Sequence of chain 1.A:
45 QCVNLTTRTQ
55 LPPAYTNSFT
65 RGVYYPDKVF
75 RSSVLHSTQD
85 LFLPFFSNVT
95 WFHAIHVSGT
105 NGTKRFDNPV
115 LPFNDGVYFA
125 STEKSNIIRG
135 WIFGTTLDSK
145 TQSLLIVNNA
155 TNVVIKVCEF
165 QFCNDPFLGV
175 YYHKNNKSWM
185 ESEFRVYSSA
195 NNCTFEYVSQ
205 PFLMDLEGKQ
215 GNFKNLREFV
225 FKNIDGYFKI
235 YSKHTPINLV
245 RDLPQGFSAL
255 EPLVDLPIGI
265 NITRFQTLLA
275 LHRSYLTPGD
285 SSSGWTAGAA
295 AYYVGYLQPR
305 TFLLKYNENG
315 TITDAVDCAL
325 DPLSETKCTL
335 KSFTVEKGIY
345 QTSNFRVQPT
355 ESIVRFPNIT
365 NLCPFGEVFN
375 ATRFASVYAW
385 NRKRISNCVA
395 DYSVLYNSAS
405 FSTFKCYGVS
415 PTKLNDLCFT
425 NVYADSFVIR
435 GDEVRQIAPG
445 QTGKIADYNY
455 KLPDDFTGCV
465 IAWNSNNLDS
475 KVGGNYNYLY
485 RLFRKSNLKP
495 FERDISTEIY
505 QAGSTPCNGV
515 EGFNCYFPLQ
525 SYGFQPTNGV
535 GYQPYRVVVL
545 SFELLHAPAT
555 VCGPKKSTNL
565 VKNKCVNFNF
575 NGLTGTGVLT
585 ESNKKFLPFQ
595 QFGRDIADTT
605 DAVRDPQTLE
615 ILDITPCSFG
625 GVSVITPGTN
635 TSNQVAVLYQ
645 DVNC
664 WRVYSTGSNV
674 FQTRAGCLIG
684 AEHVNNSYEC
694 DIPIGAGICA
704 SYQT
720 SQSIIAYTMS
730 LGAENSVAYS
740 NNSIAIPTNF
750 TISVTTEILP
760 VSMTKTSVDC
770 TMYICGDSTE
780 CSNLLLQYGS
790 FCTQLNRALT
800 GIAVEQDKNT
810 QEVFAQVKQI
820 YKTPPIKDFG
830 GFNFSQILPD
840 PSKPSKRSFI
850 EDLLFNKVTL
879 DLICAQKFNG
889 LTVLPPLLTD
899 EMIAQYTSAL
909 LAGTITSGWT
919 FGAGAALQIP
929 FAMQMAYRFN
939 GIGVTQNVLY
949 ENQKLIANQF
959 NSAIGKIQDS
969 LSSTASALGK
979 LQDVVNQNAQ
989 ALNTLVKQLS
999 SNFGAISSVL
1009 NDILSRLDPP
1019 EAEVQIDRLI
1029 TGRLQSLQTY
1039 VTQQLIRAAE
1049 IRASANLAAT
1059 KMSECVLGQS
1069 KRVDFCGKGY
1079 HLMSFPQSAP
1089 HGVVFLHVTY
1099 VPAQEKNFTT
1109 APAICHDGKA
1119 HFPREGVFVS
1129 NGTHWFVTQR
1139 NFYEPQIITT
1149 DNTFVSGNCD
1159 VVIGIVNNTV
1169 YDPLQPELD

Binding-site contacts:
Ligand atom C3 contacts residue ASN196 of chain 1.A at 3.8 Å.
Ligand atom C1 contacts residue GLU163 of chain 1.A at 4.1 Å.
Ligand atom C1 contacts residue ASN196 of chain 1.A at 1.4 Å.
Ligand atom C2 contacts residue ASN196 of chain 1.A at 2.5 Å.
Ligand atom C4 contacts residue ASN196 of chain 1.A at 4.3 Å.
Ligand atom O7 contacts residue ASN196 of chain 1.A at 4.5 Å.
Ligand atom C7 contacts residue ASN196 of chain 1.A at 3.9 Å.
Ligand atom O5 contacts residue ASN196 of chain 1.A at 2.4 Å (h-bond).
Ligand atom N2 contacts residue ASN196 of chain 1.A at 2.8 Å (h-bond).
Ligand atom C5 contacts residue ASN196 of chain 1.A at 3.7 Å.

The protein below binds the small molecule below.
Small molecule (SMILES): CC(=O)N[C@H]1[C@H](O[C@H]2[C@H](O)[C@@H](NC(C)=O)CO[C@@H]2CO)O[C@H](CO)[C@@H](O)[C@@H]1O